Binding-site contacts:
Ligand atom C3 contacts residue ASN87 of chain 2.D at 3.8 Å.
Ligand atom C3 contacts residue LEU151 of chain 2.D at 4.2 Å (hydrophobic).
Ligand atom C5 contacts residue ASN87 of chain 2.D at 3.7 Å.
Ligand atom C7 contacts residue ILE155 of chain 2.D at 4.3 Å (hydrophobic).
Ligand atom C1 contacts residue SER89 of chain 2.D at 3.3 Å.
Ligand atom O6 contacts residue LEU91 of chain 2.D at 4.0 Å.
Ligand atom C4 contacts residue ASN87 of chain 2.D at 4.2 Å.
Ligand atom C6 contacts residue LEU91 of chain 2.D at 4.2 Å (hydrophobic).
Ligand atom O7 contacts residue ASN87 of chain 2.D at 4.1 Å.
Ligand atom O6 contacts residue SER89 of chain 2.D at 2.8 Å (h-bond).
Ligand atom C2 contacts residue ASN87 of chain 2.D at 2.4 Å.
Ligand atom N2 contacts residue ILE155 of chain 2.D at 4.1 Å.
Ligand atom C4 contacts residue LEU151 of chain 2.D at 4.0 Å (hydrophobic).
Ligand atom O5 contacts residue ASN87 of chain 2.D at 2.3 Å (h-bond).
Ligand atom O6 contacts residue LEU151 of chain 2.D at 3.4 Å.
Ligand atom C5 contacts residue LEU151 of chain 2.D at 3.8 Å (hydrophobic).
Ligand atom N2 contacts residue ASN87 of chain 2.D at 2.9 Å (h-bond).
Ligand atom C5 contacts residue SER89 of chain 2.D at 3.3 Å.
Ligand atom C7 contacts residue ASN87 of chain 2.D at 3.8 Å.
Ligand atom C8 contacts residue ILE155 of chain 2.D at 3.7 Å (hydrophobic).
Ligand atom C6 contacts residue SER89 of chain 2.D at 3.6 Å.
Ligand atom O5 contacts residue SER89 of chain 2.D at 2.8 Å (h-bond).
Ligand atom C1 contacts residue ASN87 of chain 2.D at 1.4 Å.
Ligand atom C6 contacts residue LEU151 of chain 2.D at 3.7 Å (hydrophobic).
Ligand atom O4 contacts residue LEU151 of chain 2.D at 3.3 Å.

This small molecule binds to this protein.
Small molecule (SMILES): CC(=O)N[C@@H]1[C@@H](O)[C@H](O)[C@@H](CO)O[C@H]1O

Sequence of chain 2.D:
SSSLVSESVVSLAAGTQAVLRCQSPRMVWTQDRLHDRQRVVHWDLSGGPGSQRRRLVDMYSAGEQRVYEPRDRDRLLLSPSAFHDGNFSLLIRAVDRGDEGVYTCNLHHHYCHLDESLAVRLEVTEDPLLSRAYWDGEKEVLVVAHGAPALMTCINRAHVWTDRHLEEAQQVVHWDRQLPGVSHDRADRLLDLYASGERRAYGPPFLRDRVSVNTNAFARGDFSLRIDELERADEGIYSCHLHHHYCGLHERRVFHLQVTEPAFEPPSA